Binding-site contacts:
Ligand atom O5 contacts residue GLY135 of chain 1.A at 3.8 Å.
Ligand atom C5 contacts residue LEU136 of chain 1.A at 3.7 Å (hydrophobic).
Ligand atom O3 contacts residue SER674 of chain 1.A at 3.0 Å (h-bond).
Ligand atom C6 contacts residue GLY135 of chain 1.A at 3.7 Å.
Ligand atom O8 contacts residue ASN133 of chain 1.A at 3.7 Å.
Ligand atom O12 contacts residue ASN282 of chain 1.A at 3.6 Å.
Ligand atom C3 contacts residue GLU672 of chain 1.A at 3.5 Å.
Ligand atom O8 contacts residue ASP283 of chain 1.A at 3.7 Å.
Ligand atom O7 contacts residue LEU136 of chain 1.A at 3.0 Å (h-bond).
Ligand atom C2 contacts residue HIS377 of chain 1.A at 3.5 Å.
Ligand atom C8 contacts residue ASP283 of chain 1.A at 3.8 Å.
Ligand atom C12 contacts residue HIS341 of chain 1.A at 3.6 Å.
Ligand atom O3 contacts residue GLY675 of chain 1.A at 3.2 Å (h-bond).
Ligand atom O4 contacts residue ASN484 of chain 1.A at 3.4 Å (h-bond).
Ligand atom C6 contacts residue HIS377 of chain 1.A at 3.7 Å.
Ligand atom C5 contacts residue GLY135 of chain 1.A at 3.7 Å.
Ligand atom C4 contacts residue GLY675 of chain 1.A at 3.8 Å.
Ligand atom C13 contacts residue ASN282 of chain 1.A at 3.7 Å.
Ligand atom C12 contacts residue ASN282 of chain 1.A at 3.6 Å.
Ligand atom O3 contacts residue ALA673 of chain 1.A at 3.4 Å (h-bond).
Ligand atom O12 contacts residue ARG292 of chain 1.A at 3.6 Å.
Ligand atom O7 contacts residue GLY135 of chain 1.A at 3.6 Å (h-bond).
Ligand atom O6 contacts residue HIS377 of chain 1.A at 2.7 Å (h-bond).
Ligand atom C13 contacts residue GLU88 of chain 1.A at 3.6 Å.
Ligand atom O4 contacts residue GLY675 of chain 1.A at 2.7 Å (h-bond).
Ligand atom O3 contacts residue GLU672 of chain 1.A at 2.8 Å (salt-bridge).
Ligand atom C13 contacts residue HIS341 of chain 1.A at 3.8 Å.
Ligand atom C14 contacts residue GLU88 of chain 1.A at 3.3 Å.
Ligand atom N2 contacts residue LEU136 of chain 1.A at 3.7 Å.
Ligand atom O2 contacts residue GLU672 of chain 1.A at 3.1 Å (salt-bridge).
Ligand atom O12 contacts residue HIS341 of chain 1.A at 3.7 Å.
Ligand atom O4 contacts residue SER674 of chain 1.A at 3.4 Å.
Ligand atom C6 contacts residue ASN484 of chain 1.A at 3.2 Å.
Ligand atom O5 contacts residue HIS377 of chain 1.A at 3.8 Å.
Ligand atom O6 contacts residue ASN484 of chain 1.A at 2.8 Å (h-bond).
Ligand atom O5 contacts residue LEU136 of chain 1.A at 3.3 Å (h-bond).
Ligand atom C7 contacts residue LEU136 of chain 1.A at 3.5 Å (hydrophobic).
Ligand atom C11 contacts residue HIS341 of chain 1.A at 3.8 Å.
Ligand atom C9 contacts residue ASP283 of chain 1.A at 3.7 Å.
Ligand atom O2 contacts residue TYR573 of chain 1.A at 3.0 Å (h-bond).

Sequence of chain 1.A:
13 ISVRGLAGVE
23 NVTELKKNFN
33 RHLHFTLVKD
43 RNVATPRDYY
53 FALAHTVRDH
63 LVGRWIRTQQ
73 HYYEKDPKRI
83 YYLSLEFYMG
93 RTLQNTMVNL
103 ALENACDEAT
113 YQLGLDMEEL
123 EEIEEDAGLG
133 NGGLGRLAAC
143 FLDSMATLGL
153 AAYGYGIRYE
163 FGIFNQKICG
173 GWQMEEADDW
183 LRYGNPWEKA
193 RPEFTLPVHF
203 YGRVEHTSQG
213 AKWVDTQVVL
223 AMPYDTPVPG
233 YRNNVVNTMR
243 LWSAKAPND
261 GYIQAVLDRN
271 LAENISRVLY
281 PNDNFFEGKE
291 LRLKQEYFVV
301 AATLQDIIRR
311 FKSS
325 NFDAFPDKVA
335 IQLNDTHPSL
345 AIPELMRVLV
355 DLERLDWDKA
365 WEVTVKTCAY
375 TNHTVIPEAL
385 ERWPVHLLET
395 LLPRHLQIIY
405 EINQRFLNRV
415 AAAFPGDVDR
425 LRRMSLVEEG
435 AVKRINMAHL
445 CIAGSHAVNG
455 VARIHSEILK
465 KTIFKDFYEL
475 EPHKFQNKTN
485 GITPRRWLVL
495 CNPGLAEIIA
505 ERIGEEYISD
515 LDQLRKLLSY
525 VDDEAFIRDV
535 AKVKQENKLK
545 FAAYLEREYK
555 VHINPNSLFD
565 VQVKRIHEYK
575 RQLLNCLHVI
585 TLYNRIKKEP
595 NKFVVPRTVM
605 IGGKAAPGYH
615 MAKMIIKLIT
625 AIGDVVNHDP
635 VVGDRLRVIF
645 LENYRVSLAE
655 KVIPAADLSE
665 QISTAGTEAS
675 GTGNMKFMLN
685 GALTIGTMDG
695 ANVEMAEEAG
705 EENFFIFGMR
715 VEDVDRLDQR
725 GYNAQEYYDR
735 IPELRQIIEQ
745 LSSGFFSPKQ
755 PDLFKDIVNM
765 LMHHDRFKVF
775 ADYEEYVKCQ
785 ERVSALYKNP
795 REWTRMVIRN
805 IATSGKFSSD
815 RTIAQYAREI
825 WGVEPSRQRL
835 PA

The protein below binds the small molecule below.
Small molecule (SMILES): O=C(NC(=O)c1ccc(O)cc1)N[C@@H]1O[C@H](CO)[C@@H](O)[C@H](O)[C@H]1O